Sequence of chain 7.A:
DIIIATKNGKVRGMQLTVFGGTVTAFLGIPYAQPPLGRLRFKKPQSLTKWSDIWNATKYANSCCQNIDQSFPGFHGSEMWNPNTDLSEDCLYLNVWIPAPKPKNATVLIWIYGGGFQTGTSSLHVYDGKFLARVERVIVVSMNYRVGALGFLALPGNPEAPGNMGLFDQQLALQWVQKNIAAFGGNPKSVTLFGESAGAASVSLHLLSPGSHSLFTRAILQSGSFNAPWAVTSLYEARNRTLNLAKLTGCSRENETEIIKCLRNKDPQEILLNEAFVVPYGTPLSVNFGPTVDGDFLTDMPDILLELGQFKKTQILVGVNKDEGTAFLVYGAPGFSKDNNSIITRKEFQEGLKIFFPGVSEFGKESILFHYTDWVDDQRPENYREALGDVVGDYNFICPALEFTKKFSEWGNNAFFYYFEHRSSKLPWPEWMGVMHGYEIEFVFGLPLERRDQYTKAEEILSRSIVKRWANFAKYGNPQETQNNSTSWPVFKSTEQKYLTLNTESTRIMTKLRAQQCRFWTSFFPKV

Binding-site contacts:
Ligand atom C8 contacts residue LYS469 of chain 7.A at 3.7 Å.
Ligand atom N2 contacts residue ASN485 of chain 7.A at 2.7 Å (h-bond).
Ligand atom C5 contacts residue ASN485 of chain 7.A at 3.6 Å.
Ligand atom C3 contacts residue ASN485 of chain 7.A at 3.6 Å.
Ligand atom N2 contacts residue ARG465 of chain 7.A at 4.4 Å.
Ligand atom O7 contacts residue SER466 of chain 7.A at 4.3 Å.
Ligand atom O7 contacts residue ASN485 of chain 7.A at 3.2 Å (h-bond).
Ligand atom C8 contacts residue ASN485 of chain 7.A at 4.4 Å.
Ligand atom O7 contacts residue ARG465 of chain 7.A at 3.6 Å.
Ligand atom C4 contacts residue ASN485 of chain 7.A at 4.2 Å.
Ligand atom O3 contacts residue ASN485 of chain 7.A at 4.4 Å.
Ligand atom C8 contacts residue ARG465 of chain 7.A at 4.0 Å.
Ligand atom C7 contacts residue ARG465 of chain 7.A at 3.9 Å.
Ligand atom C7 contacts residue GLU482 of chain 7.A at 4.1 Å.
Ligand atom C1 contacts residue ASN485 of chain 7.A at 1.4 Å.
Ligand atom C7 contacts residue ASN485 of chain 7.A at 3.2 Å.
Ligand atom O7 contacts residue GLU482 of chain 7.A at 4.2 Å.
Ligand atom O3 contacts residue ILE462 of chain 7.A at 4.0 Å.
Ligand atom C8 contacts residue GLU482 of chain 7.A at 3.8 Å.
Ligand atom C2 contacts residue ASN485 of chain 7.A at 2.2 Å.
Ligand atom C3 contacts residue ARG465 of chain 7.A at 4.3 Å.
Ligand atom O5 contacts residue ASN485 of chain 7.A at 2.3 Å (h-bond).
Ligand atom O3 contacts residue ARG465 of chain 7.A at 3.6 Å.

This small molecule binds to this protein.
Small molecule (SMILES): CC(=O)N[C@@H]1[C@@H](O)[C@H](O)[C@@H](CO)O[C@H]1O